A small-molecule ligand and the protein it binds are described below.
Small molecule (SMILES): CC(=O)N[C@@H]1[C@@H](O)[C@H](O)[C@@H](CO)O[C@H]1O

Binding-site contacts:
Ligand atom O7 contacts residue ASN78 of chain 1.B at 3.8 Å.
Ligand atom C3 contacts residue ASN78 of chain 1.B at 4.0 Å.
Ligand atom C7 contacts residue VAL88 of chain 1.B at 3.8 Å (hydrophobic).
Ligand atom C1 contacts residue ASN81 of chain 1.B at 3.6 Å.
Ligand atom C1 contacts residue ASN78 of chain 1.B at 1.6 Å.
Ligand atom C2 contacts residue ASN78 of chain 1.B at 2.7 Å.
Ligand atom N2 contacts residue ASN78 of chain 1.B at 3.3 Å (h-bond).
Ligand atom O5 contacts residue LEU85 of chain 1.B at 4.4 Å.
Ligand atom C7 contacts residue GLN90 of chain 1.B at 3.5 Å.
Ligand atom O7 contacts residue VAL88 of chain 1.B at 2.9 Å (h-bond).
Ligand atom O7 contacts residue LEU86 of chain 1.B at 4.3 Å.
Ligand atom O6 contacts residue LEU85 of chain 1.B at 3.9 Å.
Ligand atom C2 contacts residue GLN90 of chain 1.B at 4.4 Å.
Ligand atom C5 contacts residue ASN81 of chain 1.B at 3.7 Å.
Ligand atom C6 contacts residue ASN78 of chain 1.B at 4.5 Å.
Ligand atom O7 contacts residue ALA87 of chain 1.B at 3.3 Å.
Ligand atom C8 contacts residue VAL88 of chain 1.B at 3.9 Å (hydrophobic).
Ligand atom O3 contacts residue GLN90 of chain 1.B at 3.1 Å (h-bond).
Ligand atom O7 contacts residue GLN90 of chain 1.B at 3.6 Å.
Ligand atom C8 contacts residue ALA87 of chain 1.B at 3.8 Å (hydrophobic).
Ligand atom C3 contacts residue GLN90 of chain 1.B at 4.1 Å.
Ligand atom N2 contacts residue GLN90 of chain 1.B at 3.9 Å.
Ligand atom O5 contacts residue ASN78 of chain 1.B at 2.2 Å (h-bond).
Ligand atom C6 contacts residue ASN81 of chain 1.B at 4.0 Å.
Ligand atom C4 contacts residue ASN78 of chain 1.B at 4.2 Å.
Ligand atom C7 contacts residue ASN78 of chain 1.B at 3.8 Å.
Ligand atom C7 contacts residue ALA87 of chain 1.B at 4.0 Å (hydrophobic).
Ligand atom O5 contacts residue ASN81 of chain 1.B at 3.2 Å (h-bond).
Ligand atom C5 contacts residue ASN78 of chain 1.B at 3.6 Å.
Ligand atom C8 contacts residue GLN90 of chain 1.B at 3.7 Å.

Sequence of chain 1.B:
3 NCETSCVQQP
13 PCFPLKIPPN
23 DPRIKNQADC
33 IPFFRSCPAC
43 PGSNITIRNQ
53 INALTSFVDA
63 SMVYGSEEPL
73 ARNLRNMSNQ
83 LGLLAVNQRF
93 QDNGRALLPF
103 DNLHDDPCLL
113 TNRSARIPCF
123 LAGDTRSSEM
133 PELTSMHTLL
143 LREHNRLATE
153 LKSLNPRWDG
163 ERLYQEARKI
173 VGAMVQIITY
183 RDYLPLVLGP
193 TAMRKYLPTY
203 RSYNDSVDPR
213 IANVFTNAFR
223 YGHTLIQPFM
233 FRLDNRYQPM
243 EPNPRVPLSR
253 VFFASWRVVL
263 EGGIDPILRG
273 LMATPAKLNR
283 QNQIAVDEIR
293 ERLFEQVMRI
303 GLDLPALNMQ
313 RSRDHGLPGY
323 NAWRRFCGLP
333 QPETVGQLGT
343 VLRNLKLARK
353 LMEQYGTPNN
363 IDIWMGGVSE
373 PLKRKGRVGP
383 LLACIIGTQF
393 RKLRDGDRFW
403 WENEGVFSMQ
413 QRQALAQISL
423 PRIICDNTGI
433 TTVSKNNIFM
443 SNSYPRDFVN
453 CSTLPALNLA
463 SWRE